Binding-site contacts:
Ligand atom C2 contacts residue CYS91 of chain 1.E at 4.2 Å (hydrophobic).
Ligand atom C6 contacts residue CYS91 of chain 1.E at 4.2 Å (hydrophobic).
Ligand atom C6 contacts residue PHE159 of chain 1.E at 4.0 Å (hydrophobic).
Ligand atom N3 contacts residue PHE159 of chain 1.E at 3.7 Å.
Ligand atom C5 contacts residue PHE159 of chain 1.E at 3.8 Å (hydrophobic).
Ligand atom CL2 contacts residue ILE178 of chain 1.E at 4.0 Å.
Ligand atom C6 contacts residue IMD1 of chain 1.Q at 4.0 Å.
Ligand atom CL2 contacts residue CYS91 of chain 1.E at 3.9 Å.
Ligand atom C2 contacts residue PHE159 of chain 1.E at 3.8 Å (hydrophobic).
Ligand atom N9 contacts residue PHE159 of chain 1.E at 3.9 Å.
Ligand atom C8 contacts residue MET180 of chain 1.E at 3.9 Å (hydrophobic).
Ligand atom C6 contacts residue GLY92 of chain 1.E at 4.0 Å.
Ligand atom N7 contacts residue MET180 of chain 1.E at 3.3 Å.
Ligand atom CL1 contacts residue ASP204 of chain 1.E at 3.7 Å.
Ligand atom C8 contacts residue PHE158 of chain 1.E at 3.5 Å (hydrophobic).
Ligand atom C4 contacts residue PHE159 of chain 1.E at 3.7 Å (hydrophobic).
Ligand atom N1 contacts residue ILE178 of chain 1.E at 4.2 Å.
Ligand atom N7 contacts residue PHE159 of chain 1.E at 4.0 Å.
Ligand atom CL1 contacts residue LEU206 of chain 1.E at 3.8 Å.
Ligand atom CL2 contacts residue IMD1 of chain 1.Q at 3.1 Å.
Ligand atom C4 contacts residue ILE178 of chain 1.E at 4.1 Å (hydrophobic).
Ligand atom N9 contacts residue ILE178 of chain 1.E at 3.9 Å.
Ligand atom CL2 contacts residue THR90 of chain 1.E at 3.4 Å.
Ligand atom C5 contacts residue GLU179 of chain 1.E at 4.1 Å.
Ligand atom N7 contacts residue GLU179 of chain 1.E at 3.5 Å.
Ligand atom C2 contacts residue GLY92 of chain 1.E at 3.6 Å.
Ligand atom N1 contacts residue GLY92 of chain 1.E at 3.5 Å (h-bond).
Ligand atom CL1 contacts residue GLY92 of chain 1.E at 3.7 Å.
Ligand atom N1 contacts residue CYS91 of chain 1.E at 3.7 Å.
Ligand atom N3 contacts residue LEU206 of chain 1.E at 3.9 Å.
Ligand atom C8 contacts residue ILE178 of chain 1.E at 3.5 Å (hydrophobic).
Ligand atom N3 contacts residue GLY92 of chain 1.E at 4.2 Å.
Ligand atom CL2 contacts residue GLU179 of chain 1.E at 3.7 Å.
Ligand atom N1 contacts residue PHE159 of chain 1.E at 4.0 Å.
Ligand atom C6 contacts residue ILE178 of chain 1.E at 3.6 Å (hydrophobic).
Ligand atom C5 contacts residue ILE178 of chain 1.E at 3.6 Å (hydrophobic).
Ligand atom C8 contacts residue PHE159 of chain 1.E at 4.0 Å (hydrophobic).
Ligand atom N9 contacts residue PHE158 of chain 1.E at 4.1 Å.
Ligand atom N7 contacts residue ILE178 of chain 1.E at 3.8 Å.
Ligand atom C8 contacts residue GLU179 of chain 1.E at 4.3 Å.

Sequence of chain 1.E:
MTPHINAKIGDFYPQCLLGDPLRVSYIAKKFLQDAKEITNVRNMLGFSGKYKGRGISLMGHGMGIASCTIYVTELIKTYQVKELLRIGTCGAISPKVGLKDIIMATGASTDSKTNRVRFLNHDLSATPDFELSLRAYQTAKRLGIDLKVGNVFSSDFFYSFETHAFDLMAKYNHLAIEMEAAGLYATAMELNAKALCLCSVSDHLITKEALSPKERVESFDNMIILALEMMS

This small molecule binds to this protein.
Small molecule (SMILES): Clc1nc(Cl)c2[nH]cnc2n1